Binding-site contacts:
Ligand atom C5 contacts residue TYR85 of chain 15.C at 3.7 Å (hydrophobic).
Ligand atom OP1 contacts residue SER52 of chain 15.D at 2.9 Å (h-bond).
Ligand atom P contacts residue SER51 of chain 15.D at 3.4 Å.
Ligand atom N7 contacts residue LYS61 of chain 15.C at 3.5 Å.
Ligand atom C6 contacts residue THR45 of chain 15.C at 3.5 Å.
Ligand atom C5' contacts residue TYR85 of chain 15.C at 3.7 Å (hydrophobic).
Ligand atom C8 contacts residue TYR85 of chain 15.C at 3.7 Å (hydrophobic).
Ligand atom C5' contacts residue ARG49 of chain 15.D at 3.1 Å.
Ligand atom O5' contacts residue LYS57 of chain 15.D at 3.1 Å (salt-bridge).
Ligand atom OP2 contacts residue LYS89 of chain 15.D at 3.4 Å (salt-bridge).
Ligand atom OP2 contacts residue TYR85 of chain 15.C at 2.9 Å (h-bond).
Ligand atom OP2 contacts residue ASN55 of chain 15.D at 3.5 Å (h-bond).
Ligand atom C2 contacts residue SER47 of chain 15.C at 3.2 Å.
Ligand atom O3' contacts residue SER51 of chain 15.D at 3.4 Å.
Ligand atom OP2 contacts residue LYS57 of chain 15.D at 2.6 Å (salt-bridge).
Ligand atom O3' contacts residue ARG49 of chain 15.D at 3.0 Å (salt-bridge).
Ligand atom OP2 contacts residue LYS57 of chain 15.D at 3.2 Å (salt-bridge).
Ligand atom N1 contacts residue THR59 of chain 15.C at 3.5 Å.
Ligand atom O5' contacts residue ARG49 of chain 15.D at 3.6 Å (salt-bridge).
Ligand atom OP1 contacts residue ARG49 of chain 15.D at 2.5 Å (salt-bridge).
Ligand atom OP1 contacts residue SER51 of chain 15.D at 2.8 Å (h-bond).
Ligand atom N7 contacts residue THR45 of chain 15.C at 2.5 Å (h-bond).
Ligand atom C6 contacts residue TYR85 of chain 15.C at 3.7 Å (hydrophobic).
Ligand atom N1 contacts residue SER47 of chain 15.C at 2.8 Å (h-bond).
Ligand atom C5 contacts residue THR45 of chain 15.C at 3.2 Å.
Ligand atom OP1 contacts residue LYS57 of chain 15.D at 2.8 Å.
Ligand atom N6 contacts residue THR45 of chain 15.C at 2.9 Å (h-bond).
Ligand atom P contacts residue LYS57 of chain 15.D at 3.2 Å.
Ligand atom OP1 contacts residue LYS89 of chain 15.D at 3.3 Å (salt-bridge).
Ligand atom N6 contacts residue THR91 of chain 15.D at 3.4 Å (h-bond).
Ligand atom O2' contacts residue GLU63 of chain 15.C at 3.6 Å.
Ligand atom N7 contacts residue TYR85 of chain 15.C at 3.6 Å.
Ligand atom OP2 contacts residue LYS89 of chain 15.D at 3.5 Å (salt-bridge).
Ligand atom P contacts residue ARG49 of chain 15.D at 3.2 Å.
Ligand atom N6 contacts residue THR59 of chain 15.C at 2.9 Å (h-bond).
Ligand atom P contacts residue LYS89 of chain 15.D at 3.4 Å.
Ligand atom OP2 contacts residue SER51 of chain 15.D at 3.5 Å (h-bond).
Ligand atom OP2 contacts residue LYS43 of chain 15.C at 3.0 Å (salt-bridge).
Ligand atom C8 contacts residue THR45 of chain 15.C at 3.6 Å.
Ligand atom OP1 contacts residue ASN55 of chain 15.D at 3.4 Å (h-bond).

This protein binds this small molecule.
Small molecule (SMILES): Nc1ccn([C@@H]2O[C@H](CO[P](=O)(O)O[C@H]3[C@@H](O)[C@H](n4cnc5c(N)ncnc54)O[C@@H]3CO[P](=O)(O)O[C@H]3[C@@H](O)[C@H](n4cnc5c(=O)nc(N)[nH]c54)O[C@@H]3CO[P](=O)(O)O[C@H]3[C@@H](O)[C@H](n4cnc5c(N)ncnc54)O[C@@H]3CO[P](=O)(O)O[C@H]3[C@@H](O)[C@H](n4cnc5c(N)ncnc54)O[C@@H]3CO[P](=O)(O)O[C@H]3[C@@H](O)[C@H](n4ccc(=O)[nH]c4=O)O[C@@H]3CO[P](=O)(O)O[C@H]3[C@@H](O)[C@H](n4ccc(N)nc4=O)O[C@@H]3CO[P](=O)(O)O[C@H]3[C@@H](O)[C@H](n4ccc(=O)[nH]c4=O)O[C@@H]3CO[P](=O)(O)O[C@H]3[C@@H](O)[C@H](n4cnc5c(=O)nc(N)[nH]c54)O[C@@H]3COPO)[C@@H](O)[C@H]2O)c(=O)n1

Sequence of chain 15.D:
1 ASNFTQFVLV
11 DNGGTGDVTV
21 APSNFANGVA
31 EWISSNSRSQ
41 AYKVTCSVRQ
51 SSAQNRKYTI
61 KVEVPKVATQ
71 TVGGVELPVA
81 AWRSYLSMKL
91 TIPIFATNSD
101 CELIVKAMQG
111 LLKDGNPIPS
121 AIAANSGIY

Sequence of chain 15.C:
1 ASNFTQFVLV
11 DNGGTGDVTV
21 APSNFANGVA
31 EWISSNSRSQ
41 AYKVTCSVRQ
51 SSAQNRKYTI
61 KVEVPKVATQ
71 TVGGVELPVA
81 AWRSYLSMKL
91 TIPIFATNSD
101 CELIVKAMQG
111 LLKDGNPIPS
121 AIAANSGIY